The small molecule below binds the protein below.
Small molecule (SMILES): C[C@@H]1O[C@@H](O)[C@H](O)[C@H](O)[C@H]1O

Binding-site contacts:
Ligand atom C2 contacts residue LYS92 of chain 1.A at 4.1 Å.
Ligand atom C3 contacts residue LYS92 of chain 1.A at 3.5 Å.
Ligand atom O4 contacts residue LYS92 of chain 1.A at 3.5 Å (salt-bridge).
Ligand atom C2 contacts residue GLU14 of chain 1.A at 4.2 Å.
Ligand atom C3 contacts residue THR90 of chain 1.A at 4.0 Å.
Ligand atom O3 contacts residue GLU14 of chain 1.A at 2.2 Å (salt-bridge).
Ligand atom O3 contacts residue THR90 of chain 1.A at 4.2 Å.
Ligand atom O3 contacts residue LYS92 of chain 1.A at 2.4 Å (salt-bridge).
Ligand atom C6 contacts residue THR90 of chain 1.A at 3.0 Å.
Ligand atom O2 contacts residue GLY89 of chain 1.A at 3.0 Å (h-bond).
Ligand atom O2 contacts residue ASP85 of chain 1.A at 3.8 Å.
Ligand atom O5 contacts residue GLY89 of chain 1.A at 3.7 Å.
Ligand atom C6 contacts residue GLN49 of chain 1.A at 3.3 Å.
Ligand atom O4 contacts residue GLU14 of chain 1.A at 2.3 Å (salt-bridge).
Ligand atom C4 contacts residue TYR91 of chain 1.A at 4.5 Å (hydrophobic).
Ligand atom O4 contacts residue THR90 of chain 1.A at 2.2 Å (h-bond).
Ligand atom O2 contacts residue LYS92 of chain 1.A at 3.6 Å.
Ligand atom O4 contacts residue TYR91 of chain 1.A at 3.5 Å.
Ligand atom C4 contacts residue THR90 of chain 1.A at 2.7 Å.
Ligand atom C2 contacts residue ASP85 of chain 1.A at 4.4 Å.
Ligand atom C2 contacts residue GLY89 of chain 1.A at 4.2 Å.
Ligand atom C4 contacts residue LYS92 of chain 1.A at 3.8 Å.
Ligand atom C6 contacts residue TYR91 of chain 1.A at 3.5 Å (hydrophobic).
Ligand atom O3 contacts residue ASP85 of chain 1.A at 4.5 Å.
Ligand atom C4 contacts residue GLY89 of chain 1.A at 4.1 Å.
Ligand atom O2 contacts residue PRO88 of chain 1.A at 3.1 Å.
Ligand atom C4 contacts residue GLU14 of chain 1.A at 3.3 Å.
Ligand atom C6 contacts residue GLY89 of chain 1.A at 3.5 Å.
Ligand atom O3 contacts residue TYR35 of chain 1.A at 3.5 Å (h-bond).
Ligand atom O2 contacts residue CYS87 of chain 1.A at 4.4 Å.
Ligand atom C5 contacts residue GLY89 of chain 1.A at 4.3 Å.
Ligand atom O5 contacts residue THR90 of chain 1.A at 4.4 Å.
Ligand atom C5 contacts residue THR90 of chain 1.A at 3.4 Å.
Ligand atom C1 contacts residue GLY89 of chain 1.A at 4.3 Å.
Ligand atom C3 contacts residue GLU14 of chain 1.A at 3.0 Å.

Sequence of chain 1.A:
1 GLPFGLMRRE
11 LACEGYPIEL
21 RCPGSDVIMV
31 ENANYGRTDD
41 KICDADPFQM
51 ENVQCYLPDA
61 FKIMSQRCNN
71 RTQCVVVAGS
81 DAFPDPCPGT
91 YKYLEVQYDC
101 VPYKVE